Binding-site contacts:
Ligand atom C1 contacts residue ASN116 of chain 1.W at 1.4 Å.
Ligand atom O7 contacts residue HIS92 of chain 1.W at 4.1 Å.
Ligand atom C7 contacts residue HIS92 of chain 1.W at 3.7 Å.
Ligand atom O7 contacts residue ASN116 of chain 1.W at 4.2 Å.
Ligand atom C7 contacts residue ASN116 of chain 1.W at 4.0 Å.
Ligand atom C1 contacts residue HIS92 of chain 1.W at 4.0 Å.
Ligand atom C3 contacts residue ASN116 of chain 1.W at 3.9 Å.
Ligand atom C4 contacts residue ASN116 of chain 1.W at 4.2 Å.
Ligand atom C8 contacts residue HIS92 of chain 1.W at 3.4 Å.
Ligand atom O6 contacts residue HIS117 of chain 1.W at 4.5 Å.
Ligand atom C2 contacts residue ASN116 of chain 1.W at 2.6 Å.
Ligand atom O5 contacts residue ASN116 of chain 1.W at 2.1 Å (h-bond).
Ligand atom C5 contacts residue ASN116 of chain 1.W at 3.5 Å.
Ligand atom N2 contacts residue HIS92 of chain 1.W at 4.1 Å.
Ligand atom C6 contacts residue ASN116 of chain 1.W at 4.4 Å.
Ligand atom N2 contacts residue ASN116 of chain 1.W at 3.2 Å (h-bond).
Ligand atom O6 contacts residue ASN116 of chain 1.W at 4.0 Å.

A protein and the small-molecule ligand that binds it are described below.
Small molecule (SMILES): CC(=O)N[C@@H]1[C@@H](O)[C@H](O)[C@@H](CO)O[C@H]1O

Sequence of chain 1.W:
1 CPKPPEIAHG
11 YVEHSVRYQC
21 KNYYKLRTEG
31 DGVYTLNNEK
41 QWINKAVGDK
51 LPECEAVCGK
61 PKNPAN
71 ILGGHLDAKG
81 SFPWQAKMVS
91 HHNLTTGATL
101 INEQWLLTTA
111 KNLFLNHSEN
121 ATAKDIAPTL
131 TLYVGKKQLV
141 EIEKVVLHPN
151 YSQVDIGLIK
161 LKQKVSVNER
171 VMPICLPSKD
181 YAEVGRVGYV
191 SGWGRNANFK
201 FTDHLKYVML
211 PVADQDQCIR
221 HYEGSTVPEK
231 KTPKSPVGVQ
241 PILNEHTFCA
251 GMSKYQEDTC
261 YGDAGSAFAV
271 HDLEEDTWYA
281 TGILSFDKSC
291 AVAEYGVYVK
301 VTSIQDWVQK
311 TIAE